Sequence of chain 1.E:
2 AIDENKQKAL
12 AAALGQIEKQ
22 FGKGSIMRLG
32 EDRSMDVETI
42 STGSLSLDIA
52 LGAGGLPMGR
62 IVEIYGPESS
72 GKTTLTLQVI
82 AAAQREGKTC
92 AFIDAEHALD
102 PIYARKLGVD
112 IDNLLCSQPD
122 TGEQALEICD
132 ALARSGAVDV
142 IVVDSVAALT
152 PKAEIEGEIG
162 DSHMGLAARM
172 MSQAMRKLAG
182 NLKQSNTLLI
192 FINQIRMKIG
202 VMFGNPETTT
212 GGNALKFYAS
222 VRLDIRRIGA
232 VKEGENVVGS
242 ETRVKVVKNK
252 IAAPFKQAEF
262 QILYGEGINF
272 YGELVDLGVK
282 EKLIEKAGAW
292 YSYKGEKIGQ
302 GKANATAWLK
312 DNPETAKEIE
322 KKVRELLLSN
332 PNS

Binding-site contacts:
Ligand atom N6 contacts residue TYR104 of chain 1.F at 3.4 Å.
Ligand atom N6 contacts residue ALA253 of chain 1.E at 3.7 Å.
Ligand atom O1A contacts residue THR74 of chain 1.F at 3.6 Å.
Ligand atom N6 contacts residue ASP101 of chain 1.F at 3.6 Å (salt-bridge).
Ligand atom C6 contacts residue TYR104 of chain 1.F at 3.3 Å (hydrophobic).
Ligand atom O2B contacts residue SER71 of chain 1.F at 3.2 Å (h-bond).
Ligand atom N7 contacts residue TYR104 of chain 1.F at 3.6 Å.
Ligand atom S1G contacts residue PHE218 of chain 1.E at 3.5 Å.
Ligand atom O3G contacts residue MG1 of chain 1.V at 2.2 Å.
Ligand atom O2G contacts residue LYS249 of chain 1.E at 3.2 Å.
Ligand atom C2 contacts residue ALA253 of chain 1.E at 3.4 Å (hydrophobic).
Ligand atom PB contacts residue MG1 of chain 1.V at 3.5 Å.
Ligand atom O1A contacts residue GLY72 of chain 1.F at 3.6 Å.
Ligand atom C5 contacts residue TYR104 of chain 1.F at 3.6 Å (hydrophobic).
Ligand atom C2 contacts residue TYR104 of chain 1.F at 3.7 Å (hydrophobic).
Ligand atom PG contacts residue MG1 of chain 1.V at 3.4 Å.
Ligand atom C4 contacts residue TYR104 of chain 1.F at 3.6 Å (hydrophobic).
Ligand atom O3G contacts residue LYS251 of chain 1.E at 3.0 Å (salt-bridge).
Ligand atom O2B contacts residue GLY72 of chain 1.F at 3.3 Å (h-bond).
Ligand atom N1 contacts residue TYR104 of chain 1.F at 3.5 Å.
Ligand atom N3 contacts residue ALA253 of chain 1.E at 3.7 Å.
Ligand atom S1G contacts residue SER70 of chain 1.F at 3.5 Å (h-bond).
Ligand atom O3' contacts residue TYR265 of chain 1.F at 3.1 Å.
Ligand atom PB contacts residue LYS73 of chain 1.F at 3.7 Å.
Ligand atom O2B contacts residue LYS73 of chain 1.F at 2.9 Å (salt-bridge).
Ligand atom O1A contacts residue THR75 of chain 1.F at 2.8 Å (h-bond).
Ligand atom N6 contacts residue LYS251 of chain 1.E at 3.7 Å.
Ligand atom S1G contacts residue GLU69 of chain 1.F at 3.7 Å.
Ligand atom O2' contacts residue PRO255 of chain 1.E at 3.2 Å.
Ligand atom O3B contacts residue MG1 of chain 1.V at 3.7 Å.
Ligand atom PG contacts residue LYS251 of chain 1.E at 3.6 Å.
Ligand atom O2' contacts residue ASN250 of chain 1.E at 3.0 Å (h-bond).
Ligand atom O3A contacts residue GLY72 of chain 1.F at 3.4 Å (h-bond).
Ligand atom O1B contacts residue MG1 of chain 1.V at 2.2 Å.
Ligand atom O2G contacts residue LYS251 of chain 1.E at 2.9 Å (salt-bridge).
Ligand atom O1B contacts residue THR74 of chain 1.F at 3.1 Å (h-bond).
Ligand atom S1G contacts residue LYS73 of chain 1.F at 3.6 Å.
Ligand atom O3B contacts residue SER70 of chain 1.F at 3.4 Å (h-bond).
Ligand atom N1 contacts residue ALA253 of chain 1.E at 3.4 Å.
Ligand atom C2 contacts residue ALA254 of chain 1.E at 3.4 Å (hydrophobic).

Sequence of chain 1.F:
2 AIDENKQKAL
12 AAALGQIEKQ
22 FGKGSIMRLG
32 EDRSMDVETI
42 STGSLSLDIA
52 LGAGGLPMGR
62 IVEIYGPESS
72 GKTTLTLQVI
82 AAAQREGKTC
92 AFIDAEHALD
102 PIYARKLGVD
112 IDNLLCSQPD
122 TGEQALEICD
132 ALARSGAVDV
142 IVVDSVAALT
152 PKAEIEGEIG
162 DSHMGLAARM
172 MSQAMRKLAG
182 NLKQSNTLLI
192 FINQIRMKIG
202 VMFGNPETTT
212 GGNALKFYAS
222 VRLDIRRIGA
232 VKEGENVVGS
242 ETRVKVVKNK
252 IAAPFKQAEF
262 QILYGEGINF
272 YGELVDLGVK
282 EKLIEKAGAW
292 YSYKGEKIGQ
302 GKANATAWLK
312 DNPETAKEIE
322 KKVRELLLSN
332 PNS

This protein binds this small molecule.
Small molecule (SMILES): Nc1ncnc2c1ncn2[C@@H]1O[C@H](COP(=O)(O)OP(=O)(O)OP(O)(O)=S)[C@@H](O)[C@H]1O